This small molecule binds to this protein.
Small molecule (SMILES): N[C@@H](CCC(=O)O)C(=O)O

Binding-site contacts:
Ligand atom OE2 contacts residue VAL227 of chain 1.B at 2.8 Å (h-bond).
Ligand atom OE2 contacts residue LYS225 of chain 1.B at 3.5 Å (salt-bridge).
Ligand atom OE1 contacts residue PHE230 of chain 1.B at 3.7 Å.
Ligand atom CG contacts residue VAL227 of chain 1.B at 3.7 Å (hydrophobic).
Ligand atom CG contacts residue GLY228 of chain 1.B at 4.1 Å.
Ligand atom OE1 contacts residue VAL227 of chain 1.B at 4.1 Å.
Ligand atom CD contacts residue VAL227 of chain 1.B at 3.3 Å (hydrophobic).
Ligand atom CA contacts residue GLY229 of chain 1.B at 4.1 Å.
Ligand atom CB contacts residue GLY229 of chain 1.B at 4.1 Å.
Ligand atom OE2 contacts residue ALA224 of chain 1.B at 3.6 Å.
Ligand atom CG contacts residue GLY229 of chain 1.B at 3.6 Å.
Ligand atom O contacts residue ARG129 of chain 1.B at 3.5 Å (salt-bridge).
Ligand atom CD contacts residue PHE230 of chain 1.B at 3.9 Å (hydrophobic).
Ligand atom N contacts residue GLY228 of chain 1.B at 4.2 Å.
Ligand atom C contacts residue ARG129 of chain 1.B at 4.0 Å.
Ligand atom CG contacts residue PHE230 of chain 1.B at 4.4 Å (hydrophobic).
Ligand atom OE1 contacts residue ASN231 of chain 1.B at 4.1 Å.
Ligand atom N contacts residue GLY229 of chain 1.B at 3.1 Å (h-bond).
Ligand atom OE2 contacts residue PHE230 of chain 1.B at 3.9 Å.
Ligand atom CD contacts residue GLY229 of chain 1.B at 4.2 Å.
Ligand atom OXT contacts residue ARG129 of chain 1.B at 4.0 Å.

Sequence of chain 1.B:
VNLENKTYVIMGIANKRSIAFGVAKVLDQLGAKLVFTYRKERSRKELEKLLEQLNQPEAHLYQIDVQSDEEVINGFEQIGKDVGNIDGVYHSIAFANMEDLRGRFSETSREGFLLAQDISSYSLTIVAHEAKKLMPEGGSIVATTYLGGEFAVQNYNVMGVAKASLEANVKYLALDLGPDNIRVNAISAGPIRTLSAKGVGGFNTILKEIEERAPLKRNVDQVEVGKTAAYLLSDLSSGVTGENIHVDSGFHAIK